Sequence of chain 1.A:
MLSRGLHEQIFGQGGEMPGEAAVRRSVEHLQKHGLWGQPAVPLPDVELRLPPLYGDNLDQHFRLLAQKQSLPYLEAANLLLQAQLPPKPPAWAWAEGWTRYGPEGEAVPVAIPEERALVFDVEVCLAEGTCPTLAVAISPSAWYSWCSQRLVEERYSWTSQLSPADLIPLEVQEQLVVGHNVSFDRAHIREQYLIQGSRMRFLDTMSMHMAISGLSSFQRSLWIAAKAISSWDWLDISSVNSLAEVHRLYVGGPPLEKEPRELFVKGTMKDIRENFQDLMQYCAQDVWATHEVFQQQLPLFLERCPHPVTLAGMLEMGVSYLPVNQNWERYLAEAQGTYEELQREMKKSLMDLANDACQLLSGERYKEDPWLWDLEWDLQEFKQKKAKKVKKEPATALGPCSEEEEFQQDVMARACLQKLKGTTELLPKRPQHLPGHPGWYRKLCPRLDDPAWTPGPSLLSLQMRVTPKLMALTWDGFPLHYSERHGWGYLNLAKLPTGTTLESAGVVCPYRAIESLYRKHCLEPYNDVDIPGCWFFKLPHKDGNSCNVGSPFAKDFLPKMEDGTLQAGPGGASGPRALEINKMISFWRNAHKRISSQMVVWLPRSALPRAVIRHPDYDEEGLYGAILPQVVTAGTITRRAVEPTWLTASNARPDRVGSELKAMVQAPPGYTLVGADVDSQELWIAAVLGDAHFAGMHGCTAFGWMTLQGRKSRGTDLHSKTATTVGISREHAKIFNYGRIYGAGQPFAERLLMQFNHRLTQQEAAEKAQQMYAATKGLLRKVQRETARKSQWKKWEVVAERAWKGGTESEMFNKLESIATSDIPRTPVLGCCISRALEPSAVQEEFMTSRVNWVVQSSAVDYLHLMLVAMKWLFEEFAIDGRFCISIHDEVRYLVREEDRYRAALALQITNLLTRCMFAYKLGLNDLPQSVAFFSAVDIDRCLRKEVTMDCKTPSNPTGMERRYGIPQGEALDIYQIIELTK

Binding-site contacts:
Ligand atom CAM contacts residue ARG819 of chain 1.A at 3.3 Å.
Ligand atom OAH contacts residue ASP1101 of chain 1.A at 2.9 Å (salt-bridge).
Ligand atom OAF contacts residue MG1 of chain 1.H at 2.2 Å.
Ligand atom OAQ contacts residue LYS913 of chain 1.A at 3.6 Å.
Ligand atom OAR contacts residue LYS913 of chain 1.A at 3.5 Å.
Ligand atom PBB contacts residue TYR917 of chain 1.A at 3.6 Å.
Ligand atom OAH contacts residue MG1 of chain 1.H at 3.3 Å.
Ligand atom OAI contacts residue MG1 of chain 1.H at 2.0 Å.
Ligand atom OAC contacts residue MG1 of chain 1.H at 2.4 Å.
Ligand atom PBB contacts residue SER859 of chain 1.A at 3.5 Å.
Ligand atom OAD contacts residue MG1 of chain 1.G at 3.4 Å.
Ligand atom OAF contacts residue SER859 of chain 1.A at 3.3 Å.
Ligand atom OAF contacts residue VAL857 of chain 1.A at 3.6 Å.
Ligand atom OAB contacts residue GLN1068 of chain 1.A at 3.4 Å (h-bond).
Ligand atom OAB contacts residue GLU861 of chain 1.A at 3.2 Å (salt-bridge).
Ligand atom OAE contacts residue TYR917 of chain 1.A at 2.3 Å (h-bond).
Ligand atom OAC contacts residue LYS913 of chain 1.A at 2.6 Å (salt-bridge).
Ligand atom OAI contacts residue ASP1101 of chain 1.A at 2.8 Å (salt-bridge).
Ligand atom CAW contacts residue GLN860 of chain 1.A at 3.3 Å.
Ligand atom OAR contacts residue MG1 of chain 1.H at 3.7 Å.
Ligand atom CAL contacts residue ASP1101 of chain 1.A at 3.4 Å.
Ligand atom OAQ contacts residue SER859 of chain 1.A at 3.2 Å.
Ligand atom CAW contacts residue GLU861 of chain 1.A at 3.6 Å.
Ligand atom OAI contacts residue SER859 of chain 1.A at 3.5 Å.
Ligand atom OAG contacts residue ARG909 of chain 1.A at 2.6 Å (salt-bridge).
Ligand atom OAG contacts residue LYS913 of chain 1.A at 3.2 Å.
Ligand atom PBB contacts residue MG1 of chain 1.H at 3.1 Å.
Ligand atom PAZ contacts residue LYS913 of chain 1.A at 3.4 Å.
Ligand atom OAQ contacts residue MG1 of chain 1.H at 3.3 Å.
Ligand atom PBA contacts residue MG1 of chain 1.G at 3.3 Å.
Ligand atom OAH contacts residue MG1 of chain 1.G at 2.3 Å.
Ligand atom OAE contacts residue SER859 of chain 1.A at 3.3 Å.
Ligand atom CAL contacts residue GLN860 of chain 1.A at 3.5 Å.
Ligand atom PAZ contacts residue MG1 of chain 1.H at 2.7 Å.
Ligand atom OAP contacts residue GLU861 of chain 1.A at 3.2 Å.
Ligand atom OAI contacts residue VAL857 of chain 1.A at 3.0 Å (h-bond).
Ligand atom SAS contacts residue ARG819 of chain 1.A at 2.9 Å (salt-bridge).
Ligand atom SAS contacts residue GLN860 of chain 1.A at 3.4 Å (h-bond).
Ligand atom OAF contacts residue ASP858 of chain 1.A at 3.1 Å.
Ligand atom CAV contacts residue GLU861 of chain 1.A at 3.6 Å.

The protein below binds the small molecule below.
Small molecule (SMILES): Nc1nc(=O)n([C@@H]2CS[C@H](COP(=O)(O)OP(=O)(O)OP(=O)(O)O)O2)cc1F